Sequence of chain 30.C:
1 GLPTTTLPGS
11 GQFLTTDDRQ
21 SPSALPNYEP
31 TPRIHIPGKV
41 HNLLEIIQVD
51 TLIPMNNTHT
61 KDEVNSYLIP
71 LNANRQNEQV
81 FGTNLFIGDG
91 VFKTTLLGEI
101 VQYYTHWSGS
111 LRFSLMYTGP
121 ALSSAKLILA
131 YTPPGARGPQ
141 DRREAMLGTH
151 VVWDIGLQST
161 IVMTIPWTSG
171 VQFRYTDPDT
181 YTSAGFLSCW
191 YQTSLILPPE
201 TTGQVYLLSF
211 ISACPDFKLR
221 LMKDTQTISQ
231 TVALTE

Binding-site contacts:
Ligand atom C2A contacts residue PHE186 of chain 29.A at 3.8 Å (hydrophobic).
Ligand atom C2B contacts residue MET224 of chain 29.A at 4.0 Å (hydrophobic).
Ligand atom O1A contacts residue MET224 of chain 29.A at 3.5 Å (h-bond).
Ligand atom C3B contacts residue PHE186 of chain 29.A at 3.9 Å (hydrophobic).
Ligand atom O1A contacts residue PHE186 of chain 29.A at 3.4 Å.
Ligand atom C2B contacts residue TYR128 of chain 29.A at 3.9 Å (hydrophobic).
Ligand atom C4A contacts residue PRO174 of chain 29.A at 3.0 Å (hydrophobic).
Ligand atom CL1 contacts residue VAL188 of chain 29.A at 3.7 Å.
Ligand atom N2 contacts residue MET221 of chain 29.A at 3.5 Å (h-bond).
Ligand atom N3A contacts residue TYR152 of chain 29.A at 4.0 Å.
Ligand atom C31 contacts residue LEU106 of chain 29.A at 4.0 Å (hydrophobic).
Ligand atom CL2 contacts residue TYR128 of chain 29.A at 3.2 Å.
Ligand atom CL2 contacts residue ILE104 of chain 29.A at 3.5 Å.
Ligand atom CL1 contacts residue LEU25 of chain 29.C at 3.7 Å.
Ligand atom O1B contacts residue VAL188 of chain 29.A at 3.7 Å.
Ligand atom C5A contacts residue PHE186 of chain 29.A at 4.0 Å (hydrophobic).
Ligand atom C4B contacts residue PHE186 of chain 29.A at 3.9 Å (hydrophobic).
Ligand atom C4A contacts residue SER175 of chain 29.A at 3.7 Å.
Ligand atom C5A contacts residue VAL176 of chain 29.A at 3.5 Å (hydrophobic).
Ligand atom C1B contacts residue VAL188 of chain 29.A at 4.0 Å (hydrophobic).
Ligand atom N3A contacts residue ALA24 of chain 29.C at 3.8 Å.
Ligand atom C4 contacts residue LEU106 of chain 29.A at 3.9 Å (hydrophobic).
Ligand atom O1 contacts residue ILE104 of chain 29.A at 3.4 Å.
Ligand atom C3C contacts residue TYR152 of chain 29.A at 3.8 Å (hydrophobic).
Ligand atom C6B contacts residue TYR152 of chain 29.A at 3.9 Å (hydrophobic).
Ligand atom C1C contacts residue TYR128 of chain 29.A at 3.3 Å (hydrophobic).
Ligand atom C4B contacts residue TYR152 of chain 29.A at 3.6 Å (hydrophobic).
Ligand atom CL1 contacts residue TYR152 of chain 29.A at 3.9 Å.
Ligand atom O1 contacts residue MET221 of chain 29.A at 3.5 Å (h-bond).
Ligand atom C2C contacts residue VAL191 of chain 29.A at 4.0 Å (hydrophobic).
Ligand atom C5A contacts residue ALA150 of chain 29.A at 3.5 Å (hydrophobic).
Ligand atom C5 contacts residue TYR128 of chain 29.A at 3.8 Å (hydrophobic).
Ligand atom C3B contacts residue MET224 of chain 29.A at 3.6 Å (hydrophobic).
Ligand atom C3 contacts residue LEU106 of chain 29.A at 3.8 Å (hydrophobic).
Ligand atom CL2 contacts residue MET224 of chain 29.A at 3.4 Å.
Ligand atom N3A contacts residue PRO174 of chain 29.A at 3.3 Å (h-bond).
Ligand atom C3C contacts residue ILE104 of chain 29.A at 3.7 Å (hydrophobic).
Ligand atom C5B contacts residue TYR152 of chain 29.A at 3.7 Å (hydrophobic).
Ligand atom C4A contacts residue ALA150 of chain 29.A at 4.0 Å (hydrophobic).
Ligand atom C2A contacts residue TYR152 of chain 29.A at 3.8 Å (hydrophobic).

Sequence of chain 29.C:
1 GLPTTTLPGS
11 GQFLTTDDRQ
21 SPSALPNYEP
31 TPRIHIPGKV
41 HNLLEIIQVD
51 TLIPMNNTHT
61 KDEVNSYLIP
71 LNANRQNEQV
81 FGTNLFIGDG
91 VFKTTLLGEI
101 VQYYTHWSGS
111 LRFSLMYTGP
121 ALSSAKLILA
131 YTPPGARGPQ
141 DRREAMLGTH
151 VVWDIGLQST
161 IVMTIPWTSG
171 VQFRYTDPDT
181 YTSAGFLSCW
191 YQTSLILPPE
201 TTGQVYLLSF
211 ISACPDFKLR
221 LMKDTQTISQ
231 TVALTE

This protein binds this small molecule.
Small molecule (SMILES): Cc1cc(CCCOc2c(Cl)cc(C3=NCCO3)cc2Cl)on1

Sequence of chain 29.A:
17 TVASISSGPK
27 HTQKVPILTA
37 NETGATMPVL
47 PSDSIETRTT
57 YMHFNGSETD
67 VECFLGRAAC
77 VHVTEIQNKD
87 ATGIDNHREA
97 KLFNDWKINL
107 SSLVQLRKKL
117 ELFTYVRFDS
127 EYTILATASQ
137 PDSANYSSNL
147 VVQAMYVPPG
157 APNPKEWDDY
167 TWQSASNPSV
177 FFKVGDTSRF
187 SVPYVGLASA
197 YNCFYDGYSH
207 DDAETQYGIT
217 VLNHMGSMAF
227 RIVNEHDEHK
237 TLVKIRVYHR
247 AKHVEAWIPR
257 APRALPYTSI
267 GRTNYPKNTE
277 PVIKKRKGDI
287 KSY